This small molecule binds to this protein.
Small molecule (SMILES): CC(=O)N[C@H]1[C@H](O[C@H]2[C@H](O)[C@@H](NC(C)=O)CO[C@@H]2CO)O[C@H](CO)[C@@H](O[C@H]2O[C@H](CO)[C@@H](O)[C@H](O)[C@@H]2O)[C@@H]1O

Sequence of chain 1.C:
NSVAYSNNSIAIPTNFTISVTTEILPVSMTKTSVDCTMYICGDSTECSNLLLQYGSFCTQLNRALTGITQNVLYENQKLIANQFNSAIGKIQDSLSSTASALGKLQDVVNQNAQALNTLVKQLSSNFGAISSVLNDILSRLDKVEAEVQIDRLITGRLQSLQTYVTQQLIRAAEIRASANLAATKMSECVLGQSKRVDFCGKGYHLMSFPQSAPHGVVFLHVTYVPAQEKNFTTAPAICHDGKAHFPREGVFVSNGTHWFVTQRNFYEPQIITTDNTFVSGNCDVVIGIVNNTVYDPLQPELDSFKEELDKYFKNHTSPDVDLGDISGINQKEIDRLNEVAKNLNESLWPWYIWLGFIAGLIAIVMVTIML

Sequence of chain 1.B:
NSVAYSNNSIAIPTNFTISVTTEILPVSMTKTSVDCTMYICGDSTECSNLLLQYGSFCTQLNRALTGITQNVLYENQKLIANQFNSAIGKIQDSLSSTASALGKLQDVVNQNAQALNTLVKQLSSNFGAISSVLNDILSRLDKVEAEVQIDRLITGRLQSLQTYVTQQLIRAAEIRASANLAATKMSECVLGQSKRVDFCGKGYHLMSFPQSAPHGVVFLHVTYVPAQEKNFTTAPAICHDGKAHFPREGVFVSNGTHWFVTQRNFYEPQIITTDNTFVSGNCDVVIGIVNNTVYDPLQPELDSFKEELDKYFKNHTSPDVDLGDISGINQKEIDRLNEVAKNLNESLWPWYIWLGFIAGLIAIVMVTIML

Binding-site contacts:
Ligand atom N2 contacts residue ASN456 of chain 1.C at 3.7 Å.
Ligand atom C1 contacts residue ASN456 of chain 1.C at 1.4 Å.
Ligand atom C7 contacts residue GLU46 of chain 1.B at 4.2 Å.
Ligand atom C8 contacts residue GLU46 of chain 1.B at 3.7 Å.
Ligand atom O7 contacts residue GLU46 of chain 1.B at 3.7 Å.
Ligand atom C4 contacts residue ASN456 of chain 1.C at 3.1 Å.
Ligand atom C6 contacts residue ASN456 of chain 1.C at 4.3 Å.
Ligand atom C5 contacts residue ASN456 of chain 1.C at 3.3 Å.
Ligand atom O3 contacts residue ASN456 of chain 1.C at 3.3 Å (h-bond).
Ligand atom C3 contacts residue ASN456 of chain 1.C at 3.1 Å.
Ligand atom C2 contacts residue ASN456 of chain 1.C at 2.5 Å.
Ligand atom O5 contacts residue ASN456 of chain 1.C at 2.4 Å (h-bond).